This protein binds this small molecule.
Small molecule (SMILES): N=C(N)Nc1cc(C(=O)O)ccc1N1C(=O)CCC1(CO)CO

Binding-site contacts:
Ligand atom C28 contacts residue GLU150 of chain 3.A at 3.5 Å.
Ligand atom O25 contacts residue GLU150 of chain 3.A at 3.6 Å.
Ligand atom C10 contacts residue ARG40 of chain 3.A at 3.6 Å.
Ligand atom O25 contacts residue ARG147 of chain 3.A at 3.9 Å.
Ligand atom C10 contacts residue ARG298 of chain 3.A at 3.3 Å.
Ligand atom N14 contacts residue GLU200 of chain 3.A at 3.7 Å.
Ligand atom O25 contacts residue THR148 of chain 3.A at 3.5 Å (h-bond).
Ligand atom C1 contacts residue GLU41 of chain 3.A at 3.3 Å.
Ligand atom C24 contacts residue ARG147 of chain 3.A at 3.8 Å.
Ligand atom C1 contacts residue ASP73 of chain 3.A at 3.8 Å.
Ligand atom C6 contacts residue ASP73 of chain 3.A at 3.6 Å.
Ligand atom O32 contacts residue ARG40 of chain 3.A at 2.5 Å (salt-bridge).
Ligand atom C18 contacts residue ARG74 of chain 3.A at 3.9 Å.
Ligand atom C1 contacts residue TYR333 of chain 3.A at 3.7 Å (hydrophobic).
Ligand atom C10 contacts residue TYR333 of chain 3.A at 3.6 Å (hydrophobic).
Ligand atom O25 contacts residue GLU200 of chain 3.A at 2.7 Å (salt-bridge).
Ligand atom C6 contacts residue GLU41 of chain 3.A at 3.6 Å.
Ligand atom O29 contacts residue GLU150 of chain 3.A at 2.4 Å (salt-bridge).
Ligand atom C13 contacts residue GLU199 of chain 3.A at 3.8 Å.
Ligand atom N33 contacts residue GLU199 of chain 3.A at 3.5 Å (salt-bridge).
Ligand atom N33 contacts residue ALA169 of chain 3.A at 3.6 Å.
Ligand atom C6 contacts residue ARG40 of chain 3.A at 3.5 Å.
Ligand atom C28 contacts residue GLU200 of chain 3.A at 3.4 Å.
Ligand atom N14 contacts residue GLU199 of chain 3.A at 2.9 Å (salt-bridge).
Ligand atom C6 contacts residue TYR333 of chain 3.A at 3.3 Å (hydrophobic).
Ligand atom O29 contacts residue SER102 of chain 3.A at 3.7 Å.
Ligand atom O34 contacts residue ASP73 of chain 3.A at 3.1 Å.
Ligand atom O32 contacts residue ARG298 of chain 3.A at 2.6 Å (salt-bridge).
Ligand atom C16 contacts residue GLU200 of chain 3.A at 3.7 Å.
Ligand atom N14 contacts residue ARG216 of chain 3.A at 3.3 Å (salt-bridge).
Ligand atom C18 contacts residue TRP101 of chain 3.A at 3.7 Å (hydrophobic).
Ligand atom C5 contacts residue TYR333 of chain 3.A at 3.1 Å (hydrophobic).
Ligand atom C4 contacts residue TYR333 of chain 3.A at 3.5 Å (hydrophobic).
Ligand atom O29 contacts residue TRP101 of chain 3.A at 3.8 Å.
Ligand atom O11 contacts residue ARG298 of chain 3.A at 3.4 Å (salt-bridge).
Ligand atom C17 contacts residue TRP101 of chain 3.A at 3.8 Å (hydrophobic).
Ligand atom C24 contacts residue GLU200 of chain 3.A at 2.9 Å.
Ligand atom O34 contacts residue ARG74 of chain 3.A at 3.0 Å (salt-bridge).
Ligand atom C17 contacts residue SER102 of chain 3.A at 3.8 Å.
Ligand atom C3 contacts residue TYR333 of chain 3.A at 3.9 Å (hydrophobic).

Sequence of chain 3.A:
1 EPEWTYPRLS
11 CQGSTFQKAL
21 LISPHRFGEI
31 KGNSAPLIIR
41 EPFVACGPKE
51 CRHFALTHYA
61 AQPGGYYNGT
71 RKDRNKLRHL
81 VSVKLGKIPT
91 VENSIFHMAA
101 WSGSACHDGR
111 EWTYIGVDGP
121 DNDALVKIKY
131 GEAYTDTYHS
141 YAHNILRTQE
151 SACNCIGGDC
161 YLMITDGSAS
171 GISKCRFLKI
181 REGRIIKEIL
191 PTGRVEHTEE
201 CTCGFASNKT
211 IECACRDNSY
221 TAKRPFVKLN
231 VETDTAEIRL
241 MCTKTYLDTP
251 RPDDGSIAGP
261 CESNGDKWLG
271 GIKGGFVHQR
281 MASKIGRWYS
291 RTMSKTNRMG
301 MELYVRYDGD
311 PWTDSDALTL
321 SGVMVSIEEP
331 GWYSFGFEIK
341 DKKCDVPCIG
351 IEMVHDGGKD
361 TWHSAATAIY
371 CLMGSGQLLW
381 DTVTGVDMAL